This small molecule binds to this protein.
Small molecule (SMILES): N#Cc1ccc2ccc(Oc3ccccc3OCCn3ccc(=O)[nH]c3=O)cc2c1

Sequence of chain 1.B:
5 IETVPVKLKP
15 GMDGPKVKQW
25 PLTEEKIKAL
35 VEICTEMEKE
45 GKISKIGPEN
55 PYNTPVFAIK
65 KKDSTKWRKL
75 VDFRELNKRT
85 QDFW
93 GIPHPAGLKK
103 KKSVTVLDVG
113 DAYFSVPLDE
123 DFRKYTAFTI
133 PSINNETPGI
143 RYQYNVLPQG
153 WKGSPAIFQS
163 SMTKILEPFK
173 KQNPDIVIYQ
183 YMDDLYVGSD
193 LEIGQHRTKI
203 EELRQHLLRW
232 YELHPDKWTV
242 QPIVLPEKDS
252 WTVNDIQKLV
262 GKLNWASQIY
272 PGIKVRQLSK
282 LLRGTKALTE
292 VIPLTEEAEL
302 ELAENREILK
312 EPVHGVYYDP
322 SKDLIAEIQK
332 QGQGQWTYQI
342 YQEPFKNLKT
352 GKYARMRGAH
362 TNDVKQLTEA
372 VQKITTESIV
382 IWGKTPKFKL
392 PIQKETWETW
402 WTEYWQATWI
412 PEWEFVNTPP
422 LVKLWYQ

Binding-site contacts:
Ligand atom O0S contacts residue PRO238 of chain 1.A at 3.6 Å.
Ligand atom CAY contacts residue TYR190 of chain 1.A at 3.7 Å (hydrophobic).
Ligand atom CAM contacts residue TYR190 of chain 1.A at 3.4 Å (hydrophobic).
Ligand atom CAJ contacts residue TYR190 of chain 1.A at 3.9 Å (hydrophobic).
Ligand atom C0P contacts residue TYR320 of chain 1.A at 3.1 Å (hydrophobic).
Ligand atom C01 contacts residue TYR183 of chain 1.A at 3.5 Å (hydrophobic).
Ligand atom C0O contacts residue TYR320 of chain 1.A at 3.5 Å (hydrophobic).
Ligand atom CAI contacts residue TYR190 of chain 1.A at 3.7 Å (hydrophobic).
Ligand atom CAK contacts residue TYR183 of chain 1.A at 3.3 Å (hydrophobic).
Ligand atom C0D contacts residue LYS103 of chain 1.A at 3.1 Å.
Ligand atom C02 contacts residue VAL181 of chain 1.A at 3.5 Å (hydrophobic).
Ligand atom C03 contacts residue TYR190 of chain 1.A at 3.6 Å (hydrophobic).
Ligand atom C02 contacts residue GLY192 of chain 1.A at 3.5 Å.
Ligand atom C0N contacts residue HIS237 of chain 1.A at 3.7 Å.
Ligand atom N0H contacts residue TYR320 of chain 1.A at 3.6 Å.
Ligand atom C01 contacts residue VAL181 of chain 1.A at 3.8 Å (hydrophobic).
Ligand atom CBC contacts residue PRO97 of chain 1.A at 3.7 Å (hydrophobic).
Ligand atom C00 contacts residue TYR183 of chain 1.A at 3.6 Å (hydrophobic).
Ligand atom CAH contacts residue LEU236 of chain 1.A at 3.4 Å (hydrophobic).
Ligand atom C02 contacts residue VAL191 of chain 1.A at 3.8 Å (hydrophobic).
Ligand atom O0A contacts residue VAL108 of chain 1.A at 3.8 Å.
Ligand atom C02 contacts residue TYR183 of chain 1.A at 3.5 Å (hydrophobic).
Ligand atom O0Q contacts residue PRO238 of chain 1.A at 3.8 Å.
Ligand atom C0D contacts residue LEU102 of chain 1.A at 3.5 Å (hydrophobic).
Ligand atom NBD contacts residue PRO97 of chain 1.A at 3.3 Å.
Ligand atom O0Q contacts residue LYS105 of chain 1.A at 2.8 Å (salt-bridge).
Ligand atom C02 contacts residue TYR190 of chain 1.A at 3.5 Å (hydrophobic).
Ligand atom N0M contacts residue PRO238 of chain 1.A at 3.6 Å.
Ligand atom CAK contacts residue TYR190 of chain 1.A at 3.8 Å (hydrophobic).
Ligand atom C0E contacts residue TYR320 of chain 1.A at 3.5 Å (hydrophobic).
Ligand atom C0K contacts residue PRO238 of chain 1.A at 3.8 Å (hydrophobic).
Ligand atom C0O contacts residue HIS237 of chain 1.A at 3.8 Å.
Ligand atom C0E contacts residue LEU102 of chain 1.A at 3.8 Å (hydrophobic).
Ligand atom C03 contacts residue TYR183 of chain 1.A at 3.5 Å (hydrophobic).
Ligand atom CAZ contacts residue TRP231 of chain 1.A at 3.6 Å (hydrophobic).
Ligand atom CBB contacts residue TYR183 of chain 1.A at 3.5 Å (hydrophobic).
Ligand atom CAH contacts residue TYR190 of chain 1.A at 3.4 Å (hydrophobic).
Ligand atom O0Q contacts residue LYS104 of chain 1.A at 3.4 Å.
Ligand atom N0M contacts residue VAL108 of chain 1.A at 3.5 Å.
Ligand atom O0S contacts residue PHE229 of chain 1.A at 3.4 Å.

Sequence of chain 1.A:
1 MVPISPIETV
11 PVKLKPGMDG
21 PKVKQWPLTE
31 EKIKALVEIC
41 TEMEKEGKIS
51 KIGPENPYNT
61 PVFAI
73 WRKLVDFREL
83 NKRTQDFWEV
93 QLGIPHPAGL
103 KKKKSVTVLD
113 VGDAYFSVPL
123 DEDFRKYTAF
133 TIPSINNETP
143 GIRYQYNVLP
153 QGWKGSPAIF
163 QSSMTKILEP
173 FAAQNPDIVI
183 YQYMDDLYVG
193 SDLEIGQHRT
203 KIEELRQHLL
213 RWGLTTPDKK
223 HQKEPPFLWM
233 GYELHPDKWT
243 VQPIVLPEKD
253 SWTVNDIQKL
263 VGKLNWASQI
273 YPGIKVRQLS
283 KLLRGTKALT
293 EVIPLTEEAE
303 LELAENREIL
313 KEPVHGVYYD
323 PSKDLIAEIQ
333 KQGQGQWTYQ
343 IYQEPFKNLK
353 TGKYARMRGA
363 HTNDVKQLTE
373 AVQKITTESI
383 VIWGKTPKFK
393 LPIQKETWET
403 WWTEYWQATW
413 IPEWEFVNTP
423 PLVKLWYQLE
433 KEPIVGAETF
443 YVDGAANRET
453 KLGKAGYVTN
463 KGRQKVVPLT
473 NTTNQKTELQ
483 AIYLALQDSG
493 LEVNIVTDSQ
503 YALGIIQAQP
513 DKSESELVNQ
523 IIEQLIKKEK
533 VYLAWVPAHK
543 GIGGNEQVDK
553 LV